The protein below binds the small molecule below.
Small molecule (SMILES): N[C@@H](Cc1c[nH]c[nH+]1)C(=O)O

Sequence of chain 2.A:
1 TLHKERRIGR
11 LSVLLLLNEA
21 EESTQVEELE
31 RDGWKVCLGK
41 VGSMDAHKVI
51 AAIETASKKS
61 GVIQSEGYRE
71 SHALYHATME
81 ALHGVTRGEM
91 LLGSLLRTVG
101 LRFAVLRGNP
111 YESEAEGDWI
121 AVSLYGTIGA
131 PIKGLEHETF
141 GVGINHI

Binding-site contacts:
Ligand atom CG contacts residue GLY129 of chain 2.B at 3.5 Å.
Ligand atom ND1 contacts residue TYR68 of chain 2.A at 2.7 Å (h-bond).
Ligand atom CB contacts residue TYR75 of chain 2.A at 4.0 Å (hydrophobic).
Ligand atom N contacts residue HIS137 of chain 2.B at 3.4 Å (h-bond).
Ligand atom OXT contacts residue ARG97 of chain 2.B at 2.7 Å (salt-bridge).
Ligand atom N contacts residue HIS72 of chain 2.A at 3.7 Å.
Ligand atom O contacts residue HIS137 of chain 2.B at 3.6 Å (h-bond).
Ligand atom CA contacts residue HIS76 of chain 2.A at 4.0 Å.
Ligand atom N contacts residue TYR68 of chain 2.A at 3.1 Å (h-bond).
Ligand atom CG contacts residue ALA130 of chain 2.B at 3.8 Å (hydrophobic).
Ligand atom ND1 contacts residue ALA130 of chain 2.B at 3.5 Å (h-bond).
Ligand atom CD2 contacts residue ALA130 of chain 2.B at 3.8 Å (hydrophobic).
Ligand atom CG contacts residue TYR75 of chain 2.A at 4.0 Å (hydrophobic).
Ligand atom C contacts residue ARG87 of chain 2.B at 3.4 Å.
Ligand atom CB contacts residue ILE128 of chain 2.B at 4.0 Å (hydrophobic).
Ligand atom O contacts residue BA1 of chain 2.D at 2.6 Å.
Ligand atom C contacts residue ARG97 of chain 2.B at 3.6 Å.
Ligand atom C contacts residue BA1 of chain 2.D at 3.3 Å.
Ligand atom ND1 contacts residue GLY129 of chain 2.B at 3.4 Å.
Ligand atom CD2 contacts residue ARG97 of chain 2.B at 4.0 Å.
Ligand atom NE2 contacts residue TYR75 of chain 2.A at 3.4 Å.
Ligand atom CE1 contacts residue ALA130 of chain 2.B at 3.4 Å (hydrophobic).
Ligand atom NE2 contacts residue GLY129 of chain 2.B at 4.0 Å.
Ligand atom OXT contacts residue ARG87 of chain 2.B at 3.0 Å (salt-bridge).
Ligand atom CD2 contacts residue TYR75 of chain 2.A at 3.3 Å (hydrophobic).
Ligand atom CE1 contacts residue TYR68 of chain 2.A at 3.5 Å (hydrophobic).
Ligand atom N contacts residue BA1 of chain 2.D at 2.5 Å.
Ligand atom N contacts residue HIS76 of chain 2.A at 3.7 Å.
Ligand atom CA contacts residue TYR75 of chain 2.A at 3.6 Å (hydrophobic).
Ligand atom OXT contacts residue ILE128 of chain 2.B at 3.3 Å.
Ligand atom O contacts residue ARG97 of chain 2.B at 4.0 Å.
Ligand atom NE2 contacts residue ALA130 of chain 2.B at 3.6 Å (h-bond).
Ligand atom CG contacts residue TYR68 of chain 2.A at 3.8 Å (hydrophobic).
Ligand atom O contacts residue HIS76 of chain 2.A at 3.5 Å (h-bond).
Ligand atom C contacts residue HIS137 of chain 2.B at 4.0 Å.
Ligand atom O contacts residue ARG87 of chain 2.B at 2.7 Å (salt-bridge).
Ligand atom CB contacts residue GLY129 of chain 2.B at 3.6 Å.
Ligand atom CD2 contacts residue GLY129 of chain 2.B at 3.8 Å.
Ligand atom CE1 contacts residue GLY129 of chain 2.B at 3.9 Å.
Ligand atom CA contacts residue BA1 of chain 2.D at 3.3 Å.

Sequence of chain 2.B:
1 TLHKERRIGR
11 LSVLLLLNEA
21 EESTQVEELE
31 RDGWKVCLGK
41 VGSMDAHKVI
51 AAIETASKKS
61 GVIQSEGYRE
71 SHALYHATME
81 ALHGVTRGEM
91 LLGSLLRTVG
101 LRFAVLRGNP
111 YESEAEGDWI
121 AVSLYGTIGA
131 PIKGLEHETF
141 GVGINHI